Sequence of chain 4.B:
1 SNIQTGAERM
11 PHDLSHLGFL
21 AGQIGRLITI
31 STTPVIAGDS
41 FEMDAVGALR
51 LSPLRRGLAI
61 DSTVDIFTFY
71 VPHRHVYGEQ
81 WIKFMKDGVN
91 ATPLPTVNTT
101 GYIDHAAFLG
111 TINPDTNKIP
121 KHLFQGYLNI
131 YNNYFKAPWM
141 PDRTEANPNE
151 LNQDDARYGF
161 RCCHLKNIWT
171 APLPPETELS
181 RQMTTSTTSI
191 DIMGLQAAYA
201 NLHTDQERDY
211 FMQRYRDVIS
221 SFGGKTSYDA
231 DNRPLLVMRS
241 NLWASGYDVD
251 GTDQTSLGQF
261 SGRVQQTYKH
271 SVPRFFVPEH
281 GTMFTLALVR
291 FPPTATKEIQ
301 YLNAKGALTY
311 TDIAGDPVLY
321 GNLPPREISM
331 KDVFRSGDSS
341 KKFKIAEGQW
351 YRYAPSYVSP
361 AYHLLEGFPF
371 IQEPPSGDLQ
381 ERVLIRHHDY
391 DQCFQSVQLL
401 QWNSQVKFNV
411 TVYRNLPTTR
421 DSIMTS

Sequence of chain 6.B:
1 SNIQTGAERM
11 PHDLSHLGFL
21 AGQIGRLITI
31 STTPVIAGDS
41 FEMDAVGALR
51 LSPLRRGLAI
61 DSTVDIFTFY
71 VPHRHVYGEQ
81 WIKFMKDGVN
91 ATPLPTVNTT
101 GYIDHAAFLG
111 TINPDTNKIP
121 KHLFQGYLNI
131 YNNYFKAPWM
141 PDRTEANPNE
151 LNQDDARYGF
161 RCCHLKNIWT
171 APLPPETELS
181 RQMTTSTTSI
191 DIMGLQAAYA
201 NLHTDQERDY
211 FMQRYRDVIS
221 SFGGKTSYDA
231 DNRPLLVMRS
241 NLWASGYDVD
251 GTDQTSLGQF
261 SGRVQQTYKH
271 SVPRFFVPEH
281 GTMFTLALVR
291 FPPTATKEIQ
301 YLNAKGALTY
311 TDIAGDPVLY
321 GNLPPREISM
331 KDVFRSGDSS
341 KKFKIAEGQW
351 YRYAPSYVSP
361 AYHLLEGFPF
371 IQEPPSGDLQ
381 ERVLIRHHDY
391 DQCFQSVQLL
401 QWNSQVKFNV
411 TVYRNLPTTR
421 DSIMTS

The protein below binds the small molecule below.
Small molecule (SMILES): Nc1ccn([C@H]2C[C@H](O)[C@@H](CO[P](=O)(O)O[C@H]3C[C@H](n4cnc5c(N)ncnc54)O[C@@H]3CO[P](=O)(O)O[C@H]3C[C@H](n4cnc5c(N)ncnc54)O[C@@H]3CO[P](=O)(O)O[C@H]3C[C@H](n4cnc5c(N)ncnc54)O[C@@H]3COP(=O)(O)O)O2)c(=O)n1

Binding-site contacts:
Ligand atom C8 contacts residue ARG28 of chain 6.D at 3.1 Å.
Ligand atom P contacts residue GLU207 of chain 6.B at 3.4 Å.
Ligand atom OP1 contacts residue PHE211 of chain 6.B at 2.1 Å.
Ligand atom O3' contacts residue THR5 of chain 4.B at 3.1 Å (h-bond).
Ligand atom OP2 contacts residue GLU207 of chain 6.B at 2.0 Å (salt-bridge).
Ligand atom P contacts residue TYR31 of chain 6.D at 3.5 Å.
Ligand atom C6 contacts residue ALA7 of chain 4.B at 2.7 Å (hydrophobic).
Ligand atom C5' contacts residue ARG28 of chain 6.D at 2.8 Å.
Ligand atom N7 contacts residue ARG28 of chain 6.D at 3.6 Å (salt-bridge).
Ligand atom P contacts residue ARG28 of chain 6.D at 3.4 Å.
Ligand atom N6 contacts residue ALA27 of chain 6.D at 3.2 Å (h-bond).
Ligand atom C5' contacts residue TYR31 of chain 6.D at 3.0 Å (hydrophobic).
Ligand atom O3' contacts residue GLY6 of chain 4.B at 2.3 Å (h-bond).
Ligand atom N1 contacts residue SER221 of chain 6.B at 3.6 Å.
Ligand atom C6 contacts residue ALA27 of chain 6.D at 3.5 Å (hydrophobic).
Ligand atom C5 contacts residue GLY26 of chain 6.D at 3.5 Å.
Ligand atom C5 contacts residue ALA7 of chain 4.B at 2.7 Å (hydrophobic).
Ligand atom C4' contacts residue THR5 of chain 4.B at 2.6 Å.
Ligand atom C5 contacts residue GLU8 of chain 4.B at 3.6 Å.
Ligand atom C1' contacts residue GLY6 of chain 4.B at 2.9 Å.
Ligand atom C3' contacts residue GLY6 of chain 4.B at 3.2 Å.
Ligand atom O4' contacts residue GLY6 of chain 4.B at 2.9 Å.
Ligand atom N7 contacts residue ALA27 of chain 6.D at 1.6 Å.
Ligand atom C8 contacts residue ALA27 of chain 6.D at 2.0 Å (hydrophobic).
Ligand atom C5 contacts residue ALA27 of chain 6.D at 2.9 Å (hydrophobic).
Ligand atom C4 contacts residue ALA27 of chain 6.D at 3.5 Å (hydrophobic).
Ligand atom N6 contacts residue ASP217 of chain 6.B at 2.8 Å (salt-bridge).
Ligand atom O5' contacts residue TYR31 of chain 6.D at 2.2 Å (h-bond).
Ligand atom C1' contacts residue ALA7 of chain 4.B at 3.6 Å (hydrophobic).
Ligand atom O5' contacts residue ARG28 of chain 6.D at 3.1 Å (salt-bridge).
Ligand atom C3' contacts residue THR5 of chain 4.B at 3.2 Å.
Ligand atom N9 contacts residue ALA27 of chain 6.D at 3.1 Å.
Ligand atom C2 contacts residue SER221 of chain 6.B at 3.7 Å.
Ligand atom N6 contacts residue GLY26 of chain 6.D at 3.1 Å.
Ligand atom P contacts residue PHE211 of chain 6.B at 3.5 Å.
Ligand atom N7 contacts residue GLY26 of chain 6.D at 2.7 Å.
Ligand atom OP1 contacts residue ARG28 of chain 6.D at 2.7 Å (salt-bridge).
Ligand atom O3' contacts residue TYR31 of chain 6.D at 3.2 Å (h-bond).
Ligand atom C4' contacts residue GLY6 of chain 4.B at 3.1 Å.
Ligand atom C5' contacts residue THR5 of chain 4.B at 3.1 Å.

Sequence of chain 6.D:
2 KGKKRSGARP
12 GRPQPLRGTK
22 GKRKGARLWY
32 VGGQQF